Binding-site contacts:
Ligand atom O5' contacts residue TRP60 of chain 27.A at 3.8 Å.
Ligand atom C1' contacts residue TRP60 of chain 27.A at 3.5 Å (hydrophobic).
Ligand atom N7 contacts residue TRP60 of chain 27.A at 3.9 Å.
Ligand atom C8 contacts residue TRP60 of chain 27.A at 4.4 Å (hydrophobic).
Ligand atom O5' contacts residue PRO276 of chain 27.A at 2.8 Å.
Ligand atom C4' contacts residue GLN137 of chain 27.A at 4.1 Å.
Ligand atom N9 contacts residue TRP60 of chain 27.A at 3.8 Å.
Ligand atom P contacts residue GLN137 of chain 27.A at 3.5 Å.
Ligand atom O3' contacts residue PRO276 of chain 27.A at 3.4 Å.
Ligand atom OP1 contacts residue GLN137 of chain 27.A at 4.4 Å.
Ligand atom N6 contacts residue ASP58 of chain 27.A at 4.3 Å.
Ligand atom OP1 contacts residue PRO276 of chain 27.A at 3.1 Å.
Ligand atom C4 contacts residue TRP60 of chain 27.A at 3.5 Å (hydrophobic).
Ligand atom OP1 contacts residue ASN139 of chain 27.A at 3.1 Å (h-bond).
Ligand atom O4' contacts residue TRP60 of chain 27.A at 4.2 Å.
Ligand atom OP2 contacts residue TRP60 of chain 27.A at 4.4 Å.
Ligand atom OP2 contacts residue PRO276 of chain 27.A at 3.9 Å.
Ligand atom C2' contacts residue TRP60 of chain 27.A at 4.1 Å (hydrophobic).
Ligand atom C2' contacts residue GLN137 of chain 27.A at 2.9 Å.
Ligand atom C5 contacts residue TRP60 of chain 27.A at 3.8 Å (hydrophobic).
Ligand atom C1' contacts residue GLN137 of chain 27.A at 4.0 Å.
Ligand atom N6 contacts residue GLY57 of chain 27.A at 3.7 Å.
Ligand atom C4' contacts residue PRO276 of chain 27.A at 3.7 Å (hydrophobic).
Ligand atom N6 contacts residue TRP60 of chain 27.A at 3.0 Å.
Ligand atom OP2 contacts residue ARG534 of chain 27.A at 3.6 Å.
Ligand atom OP1 contacts residue ASN275 of chain 27.A at 4.5 Å.
Ligand atom C2 contacts residue TRP60 of chain 27.A at 3.4 Å (hydrophobic).
Ligand atom C6 contacts residue TRP60 of chain 27.A at 3.4 Å (hydrophobic).
Ligand atom O3' contacts residue GLN137 of chain 27.A at 2.0 Å (h-bond).
Ligand atom P contacts residue PRO276 of chain 27.A at 3.8 Å.
Ligand atom C3' contacts residue PRO276 of chain 27.A at 3.2 Å (hydrophobic).
Ligand atom OP2 contacts residue ASN139 of chain 27.A at 3.3 Å (h-bond).
Ligand atom N3 contacts residue TRP60 of chain 27.A at 3.0 Å.
Ligand atom OP2 contacts residue GLN137 of chain 27.A at 3.8 Å.
Ligand atom P contacts residue ASN139 of chain 27.A at 3.7 Å.
Ligand atom N1 contacts residue TRP60 of chain 27.A at 3.5 Å.
Ligand atom C3' contacts residue GLN137 of chain 27.A at 2.6 Å.
Ligand atom O5' contacts residue GLN137 of chain 27.A at 4.3 Å.
Ligand atom O3' contacts residue TRP60 of chain 27.A at 4.4 Å.
Ligand atom C5' contacts residue PRO276 of chain 27.A at 3.7 Å (hydrophobic).

Sequence of chain 27.A:
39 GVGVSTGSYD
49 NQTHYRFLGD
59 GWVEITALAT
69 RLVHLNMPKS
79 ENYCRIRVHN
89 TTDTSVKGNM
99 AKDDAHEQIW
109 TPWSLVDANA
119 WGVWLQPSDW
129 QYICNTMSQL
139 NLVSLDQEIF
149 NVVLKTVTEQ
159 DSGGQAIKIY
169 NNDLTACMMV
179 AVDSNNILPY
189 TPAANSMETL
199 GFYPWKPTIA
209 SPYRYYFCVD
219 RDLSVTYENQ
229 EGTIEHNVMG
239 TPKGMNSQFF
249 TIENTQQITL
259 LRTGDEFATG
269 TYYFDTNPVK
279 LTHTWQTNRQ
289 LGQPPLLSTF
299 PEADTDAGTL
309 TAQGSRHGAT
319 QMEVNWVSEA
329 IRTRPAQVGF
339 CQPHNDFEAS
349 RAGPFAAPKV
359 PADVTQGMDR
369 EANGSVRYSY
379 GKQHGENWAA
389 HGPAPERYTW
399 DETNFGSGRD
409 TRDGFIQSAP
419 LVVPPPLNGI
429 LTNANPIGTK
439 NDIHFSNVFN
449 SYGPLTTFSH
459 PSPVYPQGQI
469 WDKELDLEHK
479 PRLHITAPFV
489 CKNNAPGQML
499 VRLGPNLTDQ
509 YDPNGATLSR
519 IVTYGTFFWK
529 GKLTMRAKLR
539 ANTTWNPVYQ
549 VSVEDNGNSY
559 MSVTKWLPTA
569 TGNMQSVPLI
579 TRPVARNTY

The small molecule below binds the protein below.
Small molecule (SMILES): N=c1ccn([C@H]2C[C@H](O[P](=O)(O)OC[C@H]3O[C@@H](n4cnc5c(N)ncnc54)C[C@@H]3O[P](=O)(O)OC[C@H]3O[C@@H](n4cnc5c(N)ncnc54)C[C@@H]3O[P](=O)(O)OC[C@H]3O[C@@H](n4cnc5c(N)ncnc54)C[C@@H]3O)[C@@H](COP(=O)=O)O2)c(=O)[nH]1